Sequence of chain 1.P:
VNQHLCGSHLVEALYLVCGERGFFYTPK

This protein binds this small molecule.
Small molecule (SMILES): NCCc1c[nH]c2ccc(O)cc12

Sequence of chain 1.O:
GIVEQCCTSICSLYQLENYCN

Binding-site contacts:
Ligand atom CB contacts residue GLU17 of chain 1.O at 3.4 Å.
Ligand atom CZ3 contacts residue GLU17 of chain 1.E at 3.5 Å.
Ligand atom CG contacts residue TYR14 of chain 1.E at 3.8 Å (hydrophobic).
Ligand atom CB contacts residue TYR14 of chain 1.O at 3.4 Å (hydrophobic).
Ligand atom CD1 contacts residue GLU17 of chain 1.O at 3.9 Å.
Ligand atom CZ2 contacts residue LEU13 of chain 1.E at 3.7 Å (hydrophobic).
Ligand atom CE3 contacts residue TYR14 of chain 1.E at 4.1 Å (hydrophobic).
Ligand atom CB contacts residue LEU13 of chain 1.O at 3.6 Å (hydrophobic).
Ligand atom CD2 contacts residue TYR14 of chain 1.E at 3.9 Å (hydrophobic).
Ligand atom CD1 contacts residue TYR14 of chain 1.E at 3.6 Å (hydrophobic).
Ligand atom CE3 contacts residue LEU13 of chain 1.O at 3.6 Å (hydrophobic).
Ligand atom CA contacts residue GLU17 of chain 1.O at 3.4 Å.
Ligand atom CH2 contacts residue LEU13 of chain 1.O at 3.8 Å (hydrophobic).
Ligand atom CA contacts residue TYR14 of chain 1.O at 4.3 Å (hydrophobic).
Ligand atom CG contacts residue TYR14 of chain 1.O at 4.4 Å (hydrophobic).
Ligand atom NZ contacts residue GLU17 of chain 1.O at 3.0 Å (salt-bridge).
Ligand atom CE2 contacts residue TYR14 of chain 1.E at 3.6 Å (hydrophobic).
Ligand atom CD1 contacts residue VAL18 of chain 1.P at 4.2 Å (hydrophobic).
Ligand atom CZ2 contacts residue LEU13 of chain 1.O at 3.7 Å (hydrophobic).
Ligand atom CH2 contacts residue LEU13 of chain 1.E at 4.2 Å (hydrophobic).
Ligand atom CZ3 contacts residue TYR14 of chain 1.E at 4.0 Å (hydrophobic).
Ligand atom CG contacts residue GLU17 of chain 1.O at 4.0 Å.
Ligand atom CZ3 contacts residue LEU13 of chain 1.O at 3.8 Å (hydrophobic).
Ligand atom CD1 contacts residue LEU13 of chain 1.O at 4.0 Å (hydrophobic).
Ligand atom CD2 contacts residue LEU13 of chain 1.O at 3.5 Å (hydrophobic).
Ligand atom CG contacts residue LEU13 of chain 1.O at 3.6 Å (hydrophobic).
Ligand atom OH contacts residue GLU17 of chain 1.E at 2.5 Å (salt-bridge).
Ligand atom CE2 contacts residue LEU13 of chain 1.O at 3.6 Å (hydrophobic).
Ligand atom CZ2 contacts residue TYR14 of chain 1.E at 3.8 Å (hydrophobic).
Ligand atom NE1 contacts residue LEU13 of chain 1.E at 4.3 Å.
Ligand atom NE1 contacts residue LEU13 of chain 1.O at 4.2 Å.
Ligand atom NZ contacts residue TYR14 of chain 1.E at 3.0 Å (h-bond).
Ligand atom CA contacts residue TYR14 of chain 1.E at 4.2 Å (hydrophobic).
Ligand atom CH2 contacts residue GLU17 of chain 1.E at 3.5 Å.
Ligand atom OH contacts residue LEU13 of chain 1.O at 4.5 Å.
Ligand atom NE1 contacts residue TYR14 of chain 1.E at 3.5 Å (h-bond).
Ligand atom CH2 contacts residue TYR14 of chain 1.E at 3.8 Å (hydrophobic).

Sequence of chain 1.E:
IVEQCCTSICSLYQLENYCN